Sequence of chain 58.C:
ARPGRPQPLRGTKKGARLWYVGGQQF

Sequence of chain 59.A:
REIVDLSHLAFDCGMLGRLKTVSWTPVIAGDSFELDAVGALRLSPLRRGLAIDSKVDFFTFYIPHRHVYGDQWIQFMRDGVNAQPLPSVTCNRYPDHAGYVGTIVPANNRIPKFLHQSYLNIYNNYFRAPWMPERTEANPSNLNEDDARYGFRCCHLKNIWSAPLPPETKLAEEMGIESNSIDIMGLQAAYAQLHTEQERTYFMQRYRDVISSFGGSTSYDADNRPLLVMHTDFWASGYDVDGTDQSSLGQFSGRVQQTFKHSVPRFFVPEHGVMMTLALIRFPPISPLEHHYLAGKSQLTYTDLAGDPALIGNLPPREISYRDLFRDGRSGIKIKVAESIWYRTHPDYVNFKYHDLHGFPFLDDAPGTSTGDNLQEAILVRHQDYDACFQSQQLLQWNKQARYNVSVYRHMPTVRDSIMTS

The small molecule below binds the protein below.
Small molecule (SMILES): Nc1ncnc2c1N1CN2[C@H]2C[C@]3(OP3(O)(O)OC[C@H]3OCC[C@@H]3O[P](=O)(O)OC[C@H]3O[C@@H]1C[C@@H]3O)[C@@H](CO[P](=O)(O)O[C@H]1CCO[C@@H]1COP(=O)=O)O2

Sequence of chain 58.A:
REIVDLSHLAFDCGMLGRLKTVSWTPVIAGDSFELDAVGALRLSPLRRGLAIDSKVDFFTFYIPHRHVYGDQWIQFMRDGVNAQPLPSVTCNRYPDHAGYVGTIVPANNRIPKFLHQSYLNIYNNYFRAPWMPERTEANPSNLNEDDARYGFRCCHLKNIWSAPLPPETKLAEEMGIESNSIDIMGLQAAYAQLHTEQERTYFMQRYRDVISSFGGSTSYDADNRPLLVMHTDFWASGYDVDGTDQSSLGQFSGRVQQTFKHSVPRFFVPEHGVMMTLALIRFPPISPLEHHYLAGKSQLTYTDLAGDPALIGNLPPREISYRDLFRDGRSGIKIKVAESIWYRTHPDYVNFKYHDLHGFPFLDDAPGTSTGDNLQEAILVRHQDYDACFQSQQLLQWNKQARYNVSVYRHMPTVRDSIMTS

Binding-site contacts:
Ligand atom P contacts residue DC1 of chain 58.H at 2.5 Å.
Ligand atom C5' contacts residue ARG28 of chain 58.C at 3.1 Å.
Ligand atom C2' contacts residue DC1 of chain 58.E at 2.2 Å.
Ligand atom C1' contacts residue DC1 of chain 58.E at 3.6 Å.
Ligand atom O3' contacts residue ARG425 of chain 59.A at 3.8 Å.
Ligand atom O3' contacts residue ARG28 of chain 58.C at 3.5 Å (salt-bridge).
Ligand atom C1' contacts residue PHE212 of chain 58.A at 3.5 Å (hydrophobic).
Ligand atom C2 contacts residue ARG425 of chain 59.A at 3.1 Å.
Ligand atom C2 contacts residue PHE212 of chain 58.A at 3.8 Å (hydrophobic).
Ligand atom N3 contacts residue ARG425 of chain 59.A at 3.1 Å (salt-bridge).
Ligand atom C5 contacts residue GLU208 of chain 58.A at 3.4 Å.
Ligand atom O5' contacts residue ARG425 of chain 59.A at 2.8 Å.
Ligand atom P contacts residue ARG425 of chain 59.A at 3.5 Å.
Ligand atom C5' contacts residue DC1 of chain 58.H at 2.3 Å.
Ligand atom OP2 contacts residue THR423 of chain 59.A at 2.9 Å.
Ligand atom N6 contacts residue GLU208 of chain 58.A at 3.4 Å (salt-bridge).
Ligand atom O4' contacts residue PHE212 of chain 58.A at 3.4 Å.
Ligand atom C2 contacts residue GLU208 of chain 58.A at 1.6 Å.
Ligand atom O4' contacts residue ARG425 of chain 59.A at 3.7 Å.
Ligand atom OP1 contacts residue ARG28 of chain 58.C at 3.2 Å (salt-bridge).
Ligand atom N1 contacts residue ARG425 of chain 59.A at 3.6 Å (salt-bridge).
Ligand atom N3 contacts residue GLU208 of chain 58.A at 2.7 Å (salt-bridge).
Ligand atom C4 contacts residue GLU208 of chain 58.A at 3.4 Å.
Ligand atom OP2 contacts residue DC1 of chain 58.H at 2.0 Å.
Ligand atom OP2 contacts residue ARG425 of chain 59.A at 3.8 Å.
Ligand atom O3' contacts residue THR423 of chain 59.A at 3.8 Å.
Ligand atom C1' contacts residue ALA27 of chain 58.C at 3.8 Å (hydrophobic).
Ligand atom C3' contacts residue DC1 of chain 58.E at 2.9 Å.
Ligand atom C4 contacts residue ARG425 of chain 59.A at 3.6 Å.
Ligand atom OP2 contacts residue ASP426 of chain 59.A at 2.8 Å (salt-bridge).
Ligand atom OP1 contacts residue GLY34 of chain 58.C at 3.8 Å.
Ligand atom O5' contacts residue TYR31 of chain 58.C at 3.4 Å (h-bond).
Ligand atom N1 contacts residue GLU208 of chain 58.A at 1.5 Å (salt-bridge).
Ligand atom C4' contacts residue DC1 of chain 58.H at 2.8 Å.
Ligand atom O3' contacts residue DC1 of chain 58.E at 3.3 Å.
Ligand atom O5' contacts residue ARG28 of chain 58.C at 3.4 Å.
Ligand atom C6 contacts residue GLU208 of chain 58.A at 2.6 Å.
Ligand atom N3 contacts residue PHE212 of chain 58.A at 2.9 Å.
Ligand atom C5' contacts residue TYR31 of chain 58.C at 2.9 Å (hydrophobic).
Ligand atom O5' contacts residue DC1 of chain 58.H at 2.6 Å.